Sequence of chain 1.A:
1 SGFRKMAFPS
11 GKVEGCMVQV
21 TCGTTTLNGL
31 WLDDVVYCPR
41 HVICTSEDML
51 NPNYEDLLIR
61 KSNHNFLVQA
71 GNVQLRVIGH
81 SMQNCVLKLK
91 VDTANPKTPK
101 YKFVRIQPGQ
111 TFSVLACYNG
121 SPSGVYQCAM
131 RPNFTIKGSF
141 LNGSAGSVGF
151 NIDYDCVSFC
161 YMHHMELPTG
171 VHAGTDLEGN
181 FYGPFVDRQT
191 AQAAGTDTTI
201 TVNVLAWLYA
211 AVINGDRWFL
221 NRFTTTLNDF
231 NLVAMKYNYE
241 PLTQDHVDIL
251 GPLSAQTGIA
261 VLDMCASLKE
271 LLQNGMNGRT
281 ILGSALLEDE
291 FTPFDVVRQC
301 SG

Binding-site contacts:
Ligand atom N contacts residue HIS164 of chain 1.B at 3.1 Å (h-bond).
Ligand atom OE1 contacts residue HIS172 of chain 1.B at 3.6 Å.
Ligand atom OXT contacts residue HIS41 of chain 1.B at 2.9 Å (h-bond).
Ligand atom O contacts residue ASN142 of chain 1.B at 3.5 Å (h-bond).
Ligand atom O contacts residue GLN189 of chain 1.B at 3.2 Å.
Ligand atom NE contacts residue PRO168 of chain 1.B at 3.7 Å.
Ligand atom CZ contacts residue PRO168 of chain 1.B at 3.4 Å (hydrophobic).
Ligand atom OE1 contacts residue HIS163 of chain 1.B at 2.5 Å (h-bond).
Ligand atom CA contacts residue GLN189 of chain 1.B at 3.7 Å.
Ligand atom O contacts residue GLU166 of chain 1.B at 2.9 Å (salt-bridge).
Ligand atom OXT contacts residue ALA145 of chain 1.B at 3.3 Å.
Ligand atom NH2 contacts residue PRO168 of chain 1.B at 2.7 Å (h-bond).
Ligand atom CG contacts residue THR190 of chain 1.B at 2.9 Å.
Ligand atom CB contacts residue MET165 of chain 1.B at 3.6 Å (hydrophobic).
Ligand atom O contacts residue GLY143 of chain 1.B at 2.7 Å (h-bond).
Ligand atom C contacts residue GLU166 of chain 1.B at 3.7 Å.
Ligand atom CA contacts residue ASN142 of chain 1.B at 3.7 Å.
Ligand atom NE2 contacts residue LEU141 of chain 1.B at 3.7 Å.
Ligand atom O contacts residue MET165 of chain 1.B at 3.3 Å.
Ligand atom CD contacts residue HIS163 of chain 1.B at 3.7 Å.
Ligand atom CD1 contacts residue TYR54 of chain 1.B at 3.6 Å (hydrophobic).
Ligand atom NE2 contacts residue GLU166 of chain 1.B at 3.2 Å (salt-bridge).
Ligand atom OE1 contacts residue GLU166 of chain 1.B at 3.7 Å.
Ligand atom O contacts residue SER144 of chain 1.B at 3.0 Å (h-bond).
Ligand atom N contacts residue GLU166 of chain 1.B at 3.0 Å (salt-bridge).
Ligand atom CD contacts residue GLU166 of chain 1.B at 3.6 Å.
Ligand atom CA contacts residue GLU166 of chain 1.B at 3.4 Å.
Ligand atom CD contacts residue THR190 of chain 1.B at 3.1 Å.
Ligand atom CD1 contacts residue ASP187 of chain 1.B at 3.7 Å.
Ligand atom N contacts residue GLN189 of chain 1.B at 3.1 Å (h-bond).
Ligand atom CB contacts residue HIS41 of chain 1.B at 3.7 Å.
Ligand atom NE2 contacts residue PHE140 of chain 1.B at 3.2 Å (h-bond).
Ligand atom O contacts residue ALA145 of chain 1.B at 3.0 Å (h-bond).
Ligand atom NH2 contacts residue GLY170 of chain 1.B at 3.5 Å (h-bond).
Ligand atom C contacts residue GLY143 of chain 1.B at 3.5 Å.
Ligand atom C contacts residue ALA145 of chain 1.B at 3.4 Å (hydrophobic).
Ligand atom O contacts residue PRO168 of chain 1.B at 3.2 Å.
Ligand atom NH2 contacts residue LEU167 of chain 1.B at 3.4 Å (h-bond).
Ligand atom CB contacts residue LEU141 of chain 1.B at 3.6 Å (hydrophobic).
Ligand atom OE1 contacts residue PHE140 of chain 1.B at 3.5 Å.

A small-molecule ligand and the protein it binds are described below.
Small molecule (SMILES): CC(C)C[C@H](NC(=O)[C@H](C)NC(=O)[C@@H]1CCCN1C(=O)[C@H](C)NC(=O)[C@@H]([NH3+])CCCNC(N)=[NH2+])C(=O)N[C@@H](CCC(N)=O)C(=O)O

Sequence of chain 1.B:
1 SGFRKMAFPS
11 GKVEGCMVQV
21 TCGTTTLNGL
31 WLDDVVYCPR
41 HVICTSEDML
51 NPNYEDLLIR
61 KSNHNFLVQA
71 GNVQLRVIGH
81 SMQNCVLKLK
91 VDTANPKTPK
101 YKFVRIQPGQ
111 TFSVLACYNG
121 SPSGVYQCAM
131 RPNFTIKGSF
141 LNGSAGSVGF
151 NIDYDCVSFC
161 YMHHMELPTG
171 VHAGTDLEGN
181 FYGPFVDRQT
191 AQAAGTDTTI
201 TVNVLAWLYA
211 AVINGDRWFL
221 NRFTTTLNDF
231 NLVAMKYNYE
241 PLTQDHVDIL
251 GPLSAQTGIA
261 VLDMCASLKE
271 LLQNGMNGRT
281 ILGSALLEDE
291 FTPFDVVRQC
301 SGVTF